Sequence of chain 1.A:
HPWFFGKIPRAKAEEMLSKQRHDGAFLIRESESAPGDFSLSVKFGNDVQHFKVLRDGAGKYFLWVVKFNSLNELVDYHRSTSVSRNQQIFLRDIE

A small-molecule ligand and the protein it binds are described below.
Small molecule (SMILES): CC(=O)N[C@@H](Cc1ccc(OP(=O)(O)O)cc1)C(=O)N[C@H](C(=O)N[C@@H](CC(N)=O)C(=O)N[C@H](C(=O)O)C(C)C)C(C)C

Binding-site contacts:
Ligand atom O contacts residue HIS60 of chain 1.A at 3.6 Å.
Ligand atom O contacts residue ARG20 of chain 1.A at 2.6 Å (salt-bridge).
Ligand atom OH contacts residue SER49 of chain 1.A at 3.7 Å.
Ligand atom CH3 contacts residue ARG20 of chain 1.A at 3.6 Å.
Ligand atom CA contacts residue TRP74 of chain 1.A at 3.5 Å (hydrophobic).
Ligand atom O contacts residue TRP74 of chain 1.A at 3.6 Å.
Ligand atom CH3 contacts residue ALA21 of chain 2.C at 3.7 Å (hydrophobic).
Ligand atom CD2 contacts residue ARG20 of chain 1.A at 3.6 Å.
Ligand atom O1P contacts residue ARG39 of chain 1.A at 2.9 Å (salt-bridge).
Ligand atom O2P contacts residue ARG39 of chain 1.A at 2.9 Å (salt-bridge).
Ligand atom P contacts residue SER41 of chain 1.A at 3.5 Å.
Ligand atom CD2 contacts residue LYS62 of chain 1.A at 3.7 Å.
Ligand atom O1P contacts residue SER41 of chain 1.A at 2.9 Å (h-bond).
Ligand atom O2P contacts residue ARG20 of chain 1.A at 2.8 Å (salt-bridge).
Ligand atom OD1 contacts residue LYS62 of chain 1.A at 2.9 Å (salt-bridge).
Ligand atom CZ contacts residue ARG20 of chain 1.A at 3.6 Å.
Ligand atom O3P contacts residue SER43 of chain 1.A at 2.9 Å (h-bond).
Ligand atom O3P contacts residue GLU42 of chain 1.A at 3.3 Å.
Ligand atom OH contacts residue SER43 of chain 1.A at 3.1 Å (h-bond).
Ligand atom O1P contacts residue GLU42 of chain 1.A at 3.0 Å (salt-bridge).
Ligand atom ND2 contacts residue LYS62 of chain 1.A at 2.8 Å (salt-bridge).
Ligand atom CG2 contacts residue HIS60 of chain 1.A at 3.7 Å.
Ligand atom CB contacts residue HIS60 of chain 1.A at 3.6 Å.
Ligand atom CA contacts residue HIS60 of chain 1.A at 3.1 Å.
Ligand atom CB contacts residue PHE61 of chain 1.A at 3.5 Å (hydrophobic).
Ligand atom CE2 contacts residue SER49 of chain 1.A at 3.5 Å.
Ligand atom N contacts residue HIS60 of chain 1.A at 2.9 Å (h-bond).
Ligand atom O3P contacts residue ALA21 of chain 2.C at 3.5 Å.
Ligand atom CB contacts residue TRP74 of chain 1.A at 3.6 Å (hydrophobic).
Ligand atom C contacts residue HIS60 of chain 1.A at 3.4 Å.
Ligand atom P contacts residue SER43 of chain 1.A at 3.6 Å.
Ligand atom ND2 contacts residue LEU73 of chain 1.A at 2.8 Å (h-bond).
Ligand atom CE2 contacts residue ARG20 of chain 1.A at 3.4 Å.
Ligand atom CD2 contacts residue PHE61 of chain 1.A at 3.7 Å (hydrophobic).
Ligand atom CG1 contacts residue PHE61 of chain 1.A at 3.6 Å (hydrophobic).
Ligand atom C contacts residue ARG20 of chain 1.A at 3.2 Å.
Ligand atom CG contacts residue LYS62 of chain 1.A at 3.6 Å.
Ligand atom O1P contacts residue SER49 of chain 1.A at 2.9 Å (h-bond).
Ligand atom OD1 contacts residue PHE61 of chain 1.A at 3.4 Å.
Ligand atom OH contacts residue SER41 of chain 1.A at 3.3 Å (h-bond).

Sequence of chain 2.C:
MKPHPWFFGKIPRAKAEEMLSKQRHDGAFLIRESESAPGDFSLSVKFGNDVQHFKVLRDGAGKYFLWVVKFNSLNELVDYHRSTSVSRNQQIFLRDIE